The small molecule below binds the protein below.
Small molecule (SMILES): C[Se]CC[C@H](N)C(=O)O

Binding-site contacts:
Ligand atom CA contacts residue GLU84 of chain 1.A at 3.4 Å.
Ligand atom C contacts residue ASN203 of chain 1.A at 3.9 Å.
Ligand atom CA contacts residue ASN178 of chain 1.A at 3.7 Å.
Ligand atom C contacts residue HIS60 of chain 1.A at 4.1 Å.
Ligand atom C contacts residue ASN176 of chain 1.A at 3.8 Å.
Ligand atom CA contacts residue PHE58 of chain 1.A at 4.2 Å (hydrophobic).
Ligand atom O contacts residue TYR201 of chain 1.A at 4.2 Å.
Ligand atom SE contacts residue PHE63 of chain 1.A at 3.3 Å.
Ligand atom N contacts residue TYR41 of chain 1.A at 4.1 Å.
Ligand atom CB contacts residue PHE58 of chain 1.A at 3.3 Å (hydrophobic).
Ligand atom N contacts residue PHE58 of chain 1.A at 3.9 Å.
Ligand atom C contacts residue GLU84 of chain 1.A at 3.4 Å.
Ligand atom SE contacts residue HIS60 of chain 1.A at 3.5 Å.
Ligand atom OXT contacts residue ASN176 of chain 1.A at 3.0 Å (h-bond).
Ligand atom CE contacts residue TYR41 of chain 1.A at 3.5 Å (hydrophobic).
Ligand atom CA contacts residue ASN176 of chain 1.A at 4.0 Å.
Ligand atom CB contacts residue HIS60 of chain 1.A at 4.0 Å.
Ligand atom CG contacts residue HIS60 of chain 1.A at 3.6 Å.
Ligand atom N contacts residue GLU84 of chain 1.A at 2.6 Å (salt-bridge).
Ligand atom N contacts residue ASN178 of chain 1.A at 3.4 Å (h-bond).
Ligand atom CB contacts residue ASN203 of chain 1.A at 3.8 Å.
Ligand atom CG contacts residue ASN176 of chain 1.A at 3.6 Å.
Ligand atom O contacts residue ASN203 of chain 1.A at 2.8 Å (h-bond).
Ligand atom CB contacts residue TYR41 of chain 1.A at 3.7 Å (hydrophobic).
Ligand atom O contacts residue GLU84 of chain 1.A at 3.5 Å (salt-bridge).
Ligand atom O contacts residue HIS60 of chain 1.A at 4.0 Å.
Ligand atom N contacts residue HIS15 of chain 1.A at 3.8 Å.
Ligand atom CE contacts residue PHE58 of chain 1.A at 3.6 Å (hydrophobic).
Ligand atom CA contacts residue ASN203 of chain 1.A at 3.8 Å.
Ligand atom N contacts residue ASN203 of chain 1.A at 2.9 Å (h-bond).
Ligand atom OXT contacts residue GLU84 of chain 1.A at 4.0 Å.
Ligand atom O contacts residue ARG116 of chain 1.A at 4.1 Å.
Ligand atom CG contacts residue TYR41 of chain 1.A at 3.6 Å (hydrophobic).
Ligand atom CE contacts residue PHE63 of chain 1.A at 3.4 Å (hydrophobic).
Ligand atom OXT contacts residue HIS60 of chain 1.A at 4.1 Å.
Ligand atom CA contacts residue TYR41 of chain 1.A at 3.5 Å (hydrophobic).
Ligand atom CE contacts residue GLN59 of chain 1.A at 3.7 Å.
Ligand atom SE contacts residue GLN59 of chain 1.A at 3.9 Å.
Ligand atom C contacts residue ARG116 of chain 1.A at 4.0 Å.
Ligand atom OXT contacts residue ARG116 of chain 1.A at 3.0 Å (salt-bridge).

Sequence of chain 1.A:
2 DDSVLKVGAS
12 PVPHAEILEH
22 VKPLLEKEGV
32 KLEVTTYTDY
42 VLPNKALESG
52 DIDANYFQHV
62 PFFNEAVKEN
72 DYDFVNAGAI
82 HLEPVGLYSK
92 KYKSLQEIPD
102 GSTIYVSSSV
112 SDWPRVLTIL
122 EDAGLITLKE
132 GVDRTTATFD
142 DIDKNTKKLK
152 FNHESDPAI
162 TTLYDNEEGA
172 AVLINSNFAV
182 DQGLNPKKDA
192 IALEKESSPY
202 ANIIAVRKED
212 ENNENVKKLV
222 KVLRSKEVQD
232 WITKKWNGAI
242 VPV